This protein binds this small molecule.
Small molecule (SMILES): CC(=O)N[C@@H]1[C@@H](O)[C@H](O)[C@@H](CO)O[C@H]1O

Sequence of chain 1.B:
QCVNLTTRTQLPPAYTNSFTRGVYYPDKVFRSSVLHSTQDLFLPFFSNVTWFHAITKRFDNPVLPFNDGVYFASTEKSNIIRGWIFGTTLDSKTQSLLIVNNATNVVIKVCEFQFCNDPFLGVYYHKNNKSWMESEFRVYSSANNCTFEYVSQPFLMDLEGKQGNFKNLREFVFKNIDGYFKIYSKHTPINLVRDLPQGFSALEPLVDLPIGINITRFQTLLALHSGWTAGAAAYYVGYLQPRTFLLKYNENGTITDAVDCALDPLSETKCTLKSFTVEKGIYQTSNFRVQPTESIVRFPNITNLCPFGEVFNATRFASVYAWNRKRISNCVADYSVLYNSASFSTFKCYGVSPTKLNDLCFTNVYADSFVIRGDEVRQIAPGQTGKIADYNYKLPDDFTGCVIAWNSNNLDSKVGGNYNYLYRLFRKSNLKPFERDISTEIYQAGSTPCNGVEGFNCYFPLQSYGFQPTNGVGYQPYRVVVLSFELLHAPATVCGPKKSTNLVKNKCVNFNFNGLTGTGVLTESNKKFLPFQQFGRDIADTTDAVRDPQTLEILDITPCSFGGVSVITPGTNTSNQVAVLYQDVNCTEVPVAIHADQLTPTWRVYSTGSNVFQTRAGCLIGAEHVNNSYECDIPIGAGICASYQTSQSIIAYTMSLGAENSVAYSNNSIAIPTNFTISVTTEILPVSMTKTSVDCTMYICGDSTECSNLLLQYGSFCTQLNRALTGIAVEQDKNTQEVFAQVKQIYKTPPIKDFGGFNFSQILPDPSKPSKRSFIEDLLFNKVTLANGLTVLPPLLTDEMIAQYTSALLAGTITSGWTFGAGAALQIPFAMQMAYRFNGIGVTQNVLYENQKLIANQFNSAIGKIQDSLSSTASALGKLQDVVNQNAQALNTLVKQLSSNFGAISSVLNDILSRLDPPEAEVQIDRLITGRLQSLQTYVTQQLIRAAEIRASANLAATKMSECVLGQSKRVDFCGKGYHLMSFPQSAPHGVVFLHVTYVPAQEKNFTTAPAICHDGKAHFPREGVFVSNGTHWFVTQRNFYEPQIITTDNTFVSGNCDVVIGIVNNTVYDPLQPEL

Binding-site contacts:
Ligand atom C7 contacts residue ASN709 of chain 1.C at 3.6 Å.
Ligand atom C4 contacts residue ASN709 of chain 1.C at 4.2 Å.
Ligand atom C2 contacts residue ASN710 of chain 1.C at 3.2 Å.
Ligand atom C1 contacts residue ASP796 of chain 1.B at 3.5 Å.
Ligand atom C8 contacts residue LYS795 of chain 1.B at 4.5 Å.
Ligand atom C8 contacts residue ASN710 of chain 1.C at 4.1 Å.
Ligand atom O7 contacts residue ASN710 of chain 1.C at 2.9 Å (h-bond).
Ligand atom C8 contacts residue ASN709 of chain 1.C at 3.6 Å.
Ligand atom C3 contacts residue ASN709 of chain 1.C at 3.8 Å.
Ligand atom C5 contacts residue ASN709 of chain 1.C at 3.6 Å.
Ligand atom O5 contacts residue ASN709 of chain 1.C at 2.3 Å (h-bond).
Ligand atom C1 contacts residue ASN710 of chain 1.C at 3.7 Å.
Ligand atom C2 contacts residue ASN709 of chain 1.C at 2.5 Å.
Ligand atom C3 contacts residue ASP796 of chain 1.B at 4.0 Å.
Ligand atom O5 contacts residue ASN710 of chain 1.C at 4.2 Å.
Ligand atom C7 contacts residue ASN710 of chain 1.C at 3.2 Å.
Ligand atom C8 contacts residue SER708 of chain 1.C at 3.8 Å.
Ligand atom N2 contacts residue ASN709 of chain 1.C at 2.9 Å (h-bond).
Ligand atom N2 contacts residue ASP796 of chain 1.B at 3.4 Å (salt-bridge).
Ligand atom N2 contacts residue ASN710 of chain 1.C at 3.5 Å (h-bond).
Ligand atom C1 contacts residue ASN709 of chain 1.C at 1.4 Å.
Ligand atom C2 contacts residue ASP796 of chain 1.B at 3.8 Å.
Ligand atom O7 contacts residue ASN709 of chain 1.C at 4.3 Å.
Ligand atom C7 contacts residue ASP796 of chain 1.B at 4.5 Å.

Sequence of chain 1.C:
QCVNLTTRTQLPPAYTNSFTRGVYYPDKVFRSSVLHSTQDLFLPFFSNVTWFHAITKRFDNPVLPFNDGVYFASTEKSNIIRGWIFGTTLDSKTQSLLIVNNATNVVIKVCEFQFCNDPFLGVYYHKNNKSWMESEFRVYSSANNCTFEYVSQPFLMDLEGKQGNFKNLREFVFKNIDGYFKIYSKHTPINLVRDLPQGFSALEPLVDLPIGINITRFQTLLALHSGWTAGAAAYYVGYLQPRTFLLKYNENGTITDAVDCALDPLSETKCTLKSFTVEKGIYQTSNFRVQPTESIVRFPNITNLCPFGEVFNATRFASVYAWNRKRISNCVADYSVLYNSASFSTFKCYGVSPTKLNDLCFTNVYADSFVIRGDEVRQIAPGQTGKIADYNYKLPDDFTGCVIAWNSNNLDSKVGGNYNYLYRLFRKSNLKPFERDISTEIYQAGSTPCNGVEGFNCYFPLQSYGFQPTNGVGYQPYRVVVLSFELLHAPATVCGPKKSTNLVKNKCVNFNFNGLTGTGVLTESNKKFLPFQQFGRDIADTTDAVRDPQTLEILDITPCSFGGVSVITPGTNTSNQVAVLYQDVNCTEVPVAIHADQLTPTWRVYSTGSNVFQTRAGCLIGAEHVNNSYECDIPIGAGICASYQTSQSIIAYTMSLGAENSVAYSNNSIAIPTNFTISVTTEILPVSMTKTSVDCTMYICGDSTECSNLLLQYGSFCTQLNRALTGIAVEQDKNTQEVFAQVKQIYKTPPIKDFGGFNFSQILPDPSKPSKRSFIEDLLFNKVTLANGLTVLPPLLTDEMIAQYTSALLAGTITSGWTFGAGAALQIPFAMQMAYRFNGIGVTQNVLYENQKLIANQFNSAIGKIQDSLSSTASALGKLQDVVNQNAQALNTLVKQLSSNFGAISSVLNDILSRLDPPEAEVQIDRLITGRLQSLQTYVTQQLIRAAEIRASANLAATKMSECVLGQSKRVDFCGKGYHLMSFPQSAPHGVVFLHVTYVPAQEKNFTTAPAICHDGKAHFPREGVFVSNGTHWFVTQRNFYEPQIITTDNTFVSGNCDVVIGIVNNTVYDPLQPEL